Binding-site contacts:
Ligand atom N6 contacts residue ARG277 of chain 2.B at 2.9 Å (salt-bridge).
Ligand atom N7 contacts residue PHE213 of chain 2.B at 3.5 Å.
Ligand atom C8 contacts residue PHE213 of chain 2.B at 3.6 Å (hydrophobic).
Ligand atom C2' contacts residue ASP16 of chain 2.A at 3.5 Å.
Ligand atom C3' contacts residue ASP16 of chain 2.A at 3.5 Å.
Ligand atom C5 contacts residue PHE254 of chain 2.B at 3.5 Å (hydrophobic).
Ligand atom C2 contacts residue PHE254 of chain 2.B at 3.6 Å (hydrophobic).
Ligand atom C5' contacts residue PHE156 of chain 2.A at 3.5 Å (hydrophobic).
Ligand atom N3 contacts residue PRO78 of chain 2.A at 3.4 Å.
Ligand atom O3' contacts residue ASP16 of chain 2.A at 2.7 Å (salt-bridge).
Ligand atom C2 contacts residue PRO78 of chain 2.A at 3.6 Å (hydrophobic).
Ligand atom N9 contacts residue TRP50 of chain 2.A at 3.5 Å (h-bond).
Ligand atom N9 contacts residue PHE254 of chain 2.B at 3.6 Å.
Ligand atom C4 contacts residue TRP50 of chain 2.A at 3.2 Å (hydrophobic).
Ligand atom CL contacts residue THR155 of chain 2.A at 3.5 Å.
Ligand atom N7 contacts residue PHE254 of chain 2.B at 3.4 Å.
Ligand atom N3 contacts residue TRP50 of chain 2.A at 3.4 Å (h-bond).
Ligand atom C2 contacts residue ALA279 of chain 2.B at 3.4 Å (hydrophobic).
Ligand atom N1 contacts residue ARG277 of chain 2.B at 3.6 Å.
Ligand atom N1 contacts residue ALA279 of chain 2.B at 2.8 Å (h-bond).
Ligand atom N1 contacts residue PHE254 of chain 2.B at 3.4 Å.
Ligand atom O3' contacts residue TYR77 of chain 2.A at 3.3 Å (h-bond).
Ligand atom N6 contacts residue PHE254 of chain 2.B at 3.5 Å.
Ligand atom C5 contacts residue TRP50 of chain 2.A at 3.5 Å (hydrophobic).
Ligand atom C2' contacts residue PHE213 of chain 2.B at 3.6 Å (hydrophobic).
Ligand atom C1' contacts residue TYR77 of chain 2.A at 3.5 Å (hydrophobic).
Ligand atom CL contacts residue LEU17 of chain 2.A at 3.6 Å.
Ligand atom C6 contacts residue PHE254 of chain 2.B at 3.5 Å (hydrophobic).
Ligand atom C4 contacts residue PHE254 of chain 2.B at 3.5 Å (hydrophobic).
Ligand atom C6 contacts residue TRP50 of chain 2.A at 3.5 Å (hydrophobic).
Ligand atom C5' contacts residue THR155 of chain 2.A at 3.2 Å.
Ligand atom O3' contacts residue SER158 of chain 2.A at 2.7 Å (h-bond).
Ligand atom O2' contacts residue TYR77 of chain 2.A at 3.0 Å (h-bond).
Ligand atom O2' contacts residue ASP16 of chain 2.A at 2.8 Å (salt-bridge).
Ligand atom O4' contacts residue THR155 of chain 2.A at 3.5 Å (h-bond).
Ligand atom N7 contacts residue ASN215 of chain 2.B at 3.1 Å (h-bond).
Ligand atom O4' contacts residue THR80 of chain 2.A at 3.5 Å.
Ligand atom N6 contacts residue ASN215 of chain 2.B at 3.0 Å (h-bond).
Ligand atom N3 contacts residue PHE254 of chain 2.B at 3.5 Å.
Ligand atom O2' contacts residue TRP50 of chain 2.A at 3.4 Å (h-bond).

Sequence of chain 2.A:
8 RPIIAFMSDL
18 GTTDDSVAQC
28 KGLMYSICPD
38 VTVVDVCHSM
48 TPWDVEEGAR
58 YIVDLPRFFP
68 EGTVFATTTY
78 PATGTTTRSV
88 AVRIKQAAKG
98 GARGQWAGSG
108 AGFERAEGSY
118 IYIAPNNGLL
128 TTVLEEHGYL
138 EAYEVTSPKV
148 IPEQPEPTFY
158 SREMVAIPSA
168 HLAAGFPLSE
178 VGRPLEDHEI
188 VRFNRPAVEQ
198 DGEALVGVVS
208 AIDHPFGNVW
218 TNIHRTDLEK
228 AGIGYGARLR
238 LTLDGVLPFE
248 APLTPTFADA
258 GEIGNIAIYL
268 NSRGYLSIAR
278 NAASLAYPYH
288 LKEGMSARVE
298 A

A small-molecule ligand and the protein it binds are described below.
Small molecule (SMILES): Nc1ncnc2c1ncn2[C@@H]1O[C@H](CCl)[C@@H](O)[C@H]1O

Sequence of chain 2.B:
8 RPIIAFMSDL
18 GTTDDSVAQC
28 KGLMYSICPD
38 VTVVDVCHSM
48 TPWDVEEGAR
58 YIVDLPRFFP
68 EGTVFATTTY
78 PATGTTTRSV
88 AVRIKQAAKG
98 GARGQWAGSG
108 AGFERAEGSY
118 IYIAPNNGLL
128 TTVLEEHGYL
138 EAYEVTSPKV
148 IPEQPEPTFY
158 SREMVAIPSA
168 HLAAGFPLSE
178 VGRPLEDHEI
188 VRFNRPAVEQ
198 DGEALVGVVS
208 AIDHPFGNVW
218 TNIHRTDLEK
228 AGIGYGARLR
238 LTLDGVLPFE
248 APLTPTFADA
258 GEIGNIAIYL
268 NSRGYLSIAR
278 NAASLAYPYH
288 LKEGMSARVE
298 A